The small molecule below binds the protein below.
Small molecule (SMILES): CNCCCN1c2ccccc2CCc2ccccc21

Binding-site contacts:
Ligand atom C6 contacts residue ILE84 of chain 1.A at 3.8 Å (hydrophobic).
Ligand atom C10 contacts residue ALA39 of chain 1.A at 4.0 Å (hydrophobic).
Ligand atom C9 contacts residue PRO38 of chain 1.A at 3.7 Å (hydrophobic).
Ligand atom C16 contacts residue PRO38 of chain 1.A at 4.1 Å (hydrophobic).
Ligand atom C3 contacts residue ASN109 of chain 1.A at 3.7 Å.
Ligand atom C6 contacts residue PHE107 of chain 1.A at 4.2 Å (hydrophobic).
Ligand atom C1 contacts residue ALA39 of chain 1.A at 4.2 Å (hydrophobic).
Ligand atom C15 contacts residue PRO38 of chain 1.A at 3.9 Å (hydrophobic).
Ligand atom C4 contacts residue SER116 of chain 1.A at 4.3 Å.
Ligand atom C16 contacts residue LEU31 of chain 1.A at 4.2 Å (hydrophobic).
Ligand atom C2 contacts residue LEU31 of chain 1.A at 4.2 Å (hydrophobic).
Ligand atom C4 contacts residue PHE107 of chain 1.A at 3.7 Å (hydrophobic).
Ligand atom C3 contacts residue PHE107 of chain 1.A at 3.4 Å (hydrophobic).
Ligand atom C9 contacts residue VAL41 of chain 1.A at 3.7 Å (hydrophobic).
Ligand atom C12 contacts residue PHE107 of chain 1.A at 4.1 Å (hydrophobic).
Ligand atom C8 contacts residue LEU58 of chain 1.A at 4.4 Å (hydrophobic).
Ligand atom C18 contacts residue ASN109 of chain 1.A at 4.0 Å.
Ligand atom C13 contacts residue PHE107 of chain 1.A at 3.9 Å (hydrophobic).
Ligand atom C2 contacts residue ALA118 of chain 1.A at 3.8 Å (hydrophobic).
Ligand atom C4 contacts residue GLU108 of chain 1.A at 3.6 Å.
Ligand atom C14 contacts residue PHE107 of chain 1.A at 4.3 Å (hydrophobic).
Ligand atom C8 contacts residue PHE107 of chain 1.A at 3.9 Å (hydrophobic).
Ligand atom C1 contacts residue ALA118 of chain 1.A at 4.1 Å (hydrophobic).
Ligand atom C10 contacts residue PRO38 of chain 1.A at 3.3 Å (hydrophobic).
Ligand atom C3 contacts residue GLU108 of chain 1.A at 3.9 Å.
Ligand atom C2 contacts residue SER116 of chain 1.A at 4.1 Å.
Ligand atom C4 contacts residue ASN109 of chain 1.A at 3.6 Å.
Ligand atom C2 contacts residue PHE107 of chain 1.A at 4.1 Å (hydrophobic).
Ligand atom C2 contacts residue LEU117 of chain 1.A at 4.0 Å (hydrophobic).
Ligand atom C13 contacts residue ASN90 of chain 1.A at 4.1 Å.
Ligand atom C3 contacts residue ALA118 of chain 1.A at 4.1 Å (hydrophobic).
Ligand atom C3 contacts residue LEU117 of chain 1.A at 4.1 Å (hydrophobic).
Ligand atom C7 contacts residue ILE84 of chain 1.A at 4.4 Å (hydrophobic).
Ligand atom C4 contacts residue ASN90 of chain 1.A at 4.1 Å.
Ligand atom C7 contacts residue PHE107 of chain 1.A at 3.8 Å (hydrophobic).
Ligand atom C1 contacts residue LEU31 of chain 1.A at 4.1 Å (hydrophobic).
Ligand atom C3 contacts residue SER116 of chain 1.A at 3.5 Å.
Ligand atom C6 contacts residue ASN90 of chain 1.A at 4.4 Å.
Ligand atom C5 contacts residue ASN90 of chain 1.A at 3.3 Å.
Ligand atom C9 contacts residue PHE107 of chain 1.A at 4.4 Å (hydrophobic).

Sequence of chain 1.A:
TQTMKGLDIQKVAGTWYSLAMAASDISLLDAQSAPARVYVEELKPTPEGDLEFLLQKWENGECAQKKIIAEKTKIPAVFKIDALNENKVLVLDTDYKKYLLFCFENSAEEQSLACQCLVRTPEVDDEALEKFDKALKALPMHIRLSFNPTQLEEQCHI